Sequence of chain 4.A:
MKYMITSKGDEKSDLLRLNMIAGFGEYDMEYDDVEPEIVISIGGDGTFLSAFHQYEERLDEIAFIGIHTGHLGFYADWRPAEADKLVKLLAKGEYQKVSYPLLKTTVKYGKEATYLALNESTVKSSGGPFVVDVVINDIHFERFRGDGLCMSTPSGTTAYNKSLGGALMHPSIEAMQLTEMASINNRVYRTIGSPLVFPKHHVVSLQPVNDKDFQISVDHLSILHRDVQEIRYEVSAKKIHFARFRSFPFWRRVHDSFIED

Sequence of chain 1.A:
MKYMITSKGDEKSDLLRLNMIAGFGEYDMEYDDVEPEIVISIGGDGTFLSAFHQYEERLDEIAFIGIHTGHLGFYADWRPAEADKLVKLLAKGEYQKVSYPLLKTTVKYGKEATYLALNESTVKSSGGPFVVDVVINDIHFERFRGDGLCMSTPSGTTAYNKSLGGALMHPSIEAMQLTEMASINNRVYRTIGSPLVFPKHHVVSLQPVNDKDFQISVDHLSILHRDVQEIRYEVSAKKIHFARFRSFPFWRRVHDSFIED

Binding-site contacts:
Ligand atom C6 contacts residue PHE74 of chain 1.A at 4.3 Å (hydrophobic).
Ligand atom C6 contacts residue ALA162 of chain 1.A at 3.5 Å (hydrophobic).
Ligand atom N7 contacts residue TYR75 of chain 1.A at 4.2 Å.
Ligand atom CAN contacts residue MTA1 of chain 1.D at 3.6 Å.
Ligand atom N6 contacts residue SER158 of chain 1.A at 3.2 Å (h-bond).
Ligand atom C2 contacts residue PHE74 of chain 1.A at 3.4 Å (hydrophobic).
Ligand atom C6 contacts residue THR161 of chain 1.A at 3.5 Å.
Ligand atom C2 contacts residue ALA162 of chain 1.A at 3.9 Å (hydrophobic).
Ligand atom N1 contacts residue THR161 of chain 1.A at 2.5 Å (h-bond).
Ligand atom C4 contacts residue ASP45 of chain 1.A at 3.8 Å.
Ligand atom OAL contacts residue MTA1 of chain 1.D at 3.9 Å.
Ligand atom N9 contacts residue ASP45 of chain 1.A at 4.0 Å.
Ligand atom C5 contacts residue ASP45 of chain 1.A at 3.9 Å.
Ligand atom N3 contacts residue PHE74 of chain 1.A at 4.2 Å.
Ligand atom CAN contacts residue ARG148 of chain 4.A at 4.1 Å.
Ligand atom C5 contacts residue ASN122 of chain 1.A at 3.6 Å.
Ligand atom C8 contacts residue ASN122 of chain 1.A at 3.6 Å.
Ligand atom N1 contacts residue SER158 of chain 1.A at 4.3 Å.
Ligand atom C5 contacts residue ALA162 of chain 1.A at 3.6 Å (hydrophobic).
Ligand atom C2 contacts residue THR161 of chain 1.A at 3.2 Å.
Ligand atom C4 contacts residue ALA162 of chain 1.A at 3.9 Å (hydrophobic).
Ligand atom N7 contacts residue ASP45 of chain 1.A at 3.8 Å.
Ligand atom N3 contacts residue ASP45 of chain 1.A at 4.2 Å.
Ligand atom N1 contacts residue PHE74 of chain 1.A at 3.5 Å.
Ligand atom N7 contacts residue ALA162 of chain 1.A at 4.2 Å.
Ligand atom C8 contacts residue ASP45 of chain 1.A at 3.6 Å.
Ligand atom C8 contacts residue MTA1 of chain 1.D at 4.2 Å.
Ligand atom CAO contacts residue ILE187 of chain 4.A at 4.0 Å (hydrophobic).
Ligand atom C6 contacts residue ASN122 of chain 1.A at 3.8 Å.
Ligand atom N7 contacts residue ASN122 of chain 1.A at 2.8 Å (h-bond).
Ligand atom CAP contacts residue MTA1 of chain 1.D at 3.9 Å.
Ligand atom N1 contacts residue ALA162 of chain 1.A at 3.7 Å.
Ligand atom N3 contacts residue ALA162 of chain 1.A at 4.0 Å.
Ligand atom N6 contacts residue ASN122 of chain 1.A at 2.8 Å (h-bond).
Ligand atom CAM contacts residue MTA1 of chain 1.D at 4.0 Å.
Ligand atom N6 contacts residue TYR75 of chain 1.A at 3.4 Å (h-bond).
Ligand atom N6 contacts residue THR161 of chain 1.A at 3.7 Å.
Ligand atom N3 contacts residue THR161 of chain 1.A at 4.1 Å.
Ligand atom N6 contacts residue ALA162 of chain 1.A at 3.9 Å.
Ligand atom C6 contacts residue SER158 of chain 1.A at 4.2 Å.

This protein binds this small molecule.
Small molecule (SMILES): Nc1ncnc2c1ncn2[C@@H]1CCCCO1